Sequence of chain 3.E:
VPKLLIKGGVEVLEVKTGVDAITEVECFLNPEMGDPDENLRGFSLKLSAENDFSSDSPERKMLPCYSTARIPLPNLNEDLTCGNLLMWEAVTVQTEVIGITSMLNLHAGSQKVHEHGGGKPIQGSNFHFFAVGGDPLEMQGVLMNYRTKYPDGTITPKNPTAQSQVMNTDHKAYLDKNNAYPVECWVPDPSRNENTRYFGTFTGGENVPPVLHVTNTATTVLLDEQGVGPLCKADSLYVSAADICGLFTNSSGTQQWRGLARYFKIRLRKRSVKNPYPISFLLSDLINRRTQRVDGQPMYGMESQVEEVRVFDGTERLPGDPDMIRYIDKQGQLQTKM

Sequence of chain 3.A:
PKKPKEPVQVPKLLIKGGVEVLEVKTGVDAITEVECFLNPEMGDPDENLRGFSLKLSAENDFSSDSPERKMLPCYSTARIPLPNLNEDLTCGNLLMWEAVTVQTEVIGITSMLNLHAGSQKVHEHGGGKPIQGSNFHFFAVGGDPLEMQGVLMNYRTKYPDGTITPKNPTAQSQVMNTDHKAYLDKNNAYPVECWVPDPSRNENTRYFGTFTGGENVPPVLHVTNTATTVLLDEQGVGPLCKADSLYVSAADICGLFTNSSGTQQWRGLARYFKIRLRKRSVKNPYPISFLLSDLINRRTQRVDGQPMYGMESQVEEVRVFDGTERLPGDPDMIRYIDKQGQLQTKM

The protein below binds the small molecule below.
Small molecule (SMILES): CC(=O)N[C@H]1[C@H]([C@H](O)[C@H](O)CO)O[C@@](O[C@H](CO)[C@@H](O)[C@@H]2O[C@@H](C(=O)O)C[C@H](O)[C@H]2NC(C)=O)(C(=O)O)C[C@@H]1O

Binding-site contacts:
Ligand atom O10 contacts residue LEU62 of chain 3.A at 3.6 Å.
Ligand atom C11 contacts residue THR276 of chain 3.A at 3.7 Å.
Ligand atom C10 contacts residue PHE75 of chain 3.B at 3.9 Å (hydrophobic).
Ligand atom N5 contacts residue GLN278 of chain 3.A at 3.7 Å.
Ligand atom O1B contacts residue SER274 of chain 3.A at 3.9 Å.
Ligand atom C9 contacts residue LEU67 of chain 3.A at 3.9 Å (hydrophobic).
Ligand atom C11 contacts residue HIS138 of chain 3.E at 3.4 Å.
Ligand atom C7 contacts residue GLN278 of chain 3.A at 3.8 Å.
Ligand atom N5 contacts residue ASN272 of chain 3.A at 3.1 Å (h-bond).
Ligand atom O1A contacts residue THR276 of chain 3.A at 3.4 Å (h-bond).
Ligand atom C1 contacts residue THR276 of chain 3.A at 3.5 Å.
Ligand atom O1A contacts residue LYS68 of chain 3.A at 3.2 Å (salt-bridge).
Ligand atom O1B contacts residue THR276 of chain 3.A at 2.8 Å (h-bond).
Ligand atom C5 contacts residue ASN272 of chain 3.A at 3.9 Å.
Ligand atom C11 contacts residue PHE65 of chain 3.A at 3.7 Å (hydrophobic).
Ligand atom C1 contacts residue SER274 of chain 3.A at 3.4 Å.
Ligand atom C11 contacts residue PHE75 of chain 3.B at 3.5 Å (hydrophobic).
Ligand atom C8 contacts residue GLN278 of chain 3.A at 3.7 Å.
Ligand atom C10 contacts residue LEU62 of chain 3.A at 3.9 Å (hydrophobic).
Ligand atom O1B contacts residue ASN272 of chain 3.A at 3.7 Å.
Ligand atom C11 contacts residue LEU62 of chain 3.A at 4.0 Å (hydrophobic).
Ligand atom C1 contacts residue LYS68 of chain 3.A at 3.8 Å.
Ligand atom O9 contacts residue LYS68 of chain 3.A at 2.8 Å (salt-bridge).
Ligand atom O9 contacts residue LEU67 of chain 3.A at 3.2 Å.
Ligand atom O10 contacts residue PHE75 of chain 3.B at 3.5 Å.
Ligand atom O1A contacts residue SER274 of chain 3.A at 2.3 Å (h-bond).
Ligand atom O8 contacts residue GLN278 of chain 3.A at 3.5 Å (h-bond).
Ligand atom C11 contacts residue PHE270 of chain 3.A at 3.8 Å (hydrophobic).
Ligand atom C10 contacts residue GLN278 of chain 3.A at 4.0 Å.
Ligand atom C11 contacts residue GLN278 of chain 3.A at 3.4 Å.
Ligand atom C4 contacts residue ASN272 of chain 3.A at 4.0 Å.
Ligand atom O1B contacts residue LYS68 of chain 3.A at 3.7 Å.
Ligand atom C10 contacts residue ASN272 of chain 3.A at 3.7 Å.
Ligand atom O8 contacts residue THR276 of chain 3.A at 3.2 Å.
Ligand atom C9 contacts residue GLN278 of chain 3.A at 3.2 Å.
Ligand atom O8 contacts residue LYS68 of chain 3.A at 3.9 Å.
Ligand atom C6 contacts residue ASN272 of chain 3.A at 3.5 Å.
Ligand atom O8 contacts residue ASN272 of chain 3.A at 3.5 Å (h-bond).
Ligand atom C9 contacts residue LYS68 of chain 3.A at 3.8 Å.
Ligand atom C11 contacts residue ASN272 of chain 3.A at 3.4 Å.

Sequence of chain 3.B:
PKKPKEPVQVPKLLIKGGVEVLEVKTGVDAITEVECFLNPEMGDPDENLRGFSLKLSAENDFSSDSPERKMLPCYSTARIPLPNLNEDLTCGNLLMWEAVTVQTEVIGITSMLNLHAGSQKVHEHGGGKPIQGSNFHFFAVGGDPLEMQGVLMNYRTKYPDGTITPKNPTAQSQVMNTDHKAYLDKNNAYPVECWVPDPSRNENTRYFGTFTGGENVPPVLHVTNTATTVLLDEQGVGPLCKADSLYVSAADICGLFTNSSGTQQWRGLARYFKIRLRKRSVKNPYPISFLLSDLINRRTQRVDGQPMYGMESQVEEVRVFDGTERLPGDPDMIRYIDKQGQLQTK